Sequence of chain 1.A:
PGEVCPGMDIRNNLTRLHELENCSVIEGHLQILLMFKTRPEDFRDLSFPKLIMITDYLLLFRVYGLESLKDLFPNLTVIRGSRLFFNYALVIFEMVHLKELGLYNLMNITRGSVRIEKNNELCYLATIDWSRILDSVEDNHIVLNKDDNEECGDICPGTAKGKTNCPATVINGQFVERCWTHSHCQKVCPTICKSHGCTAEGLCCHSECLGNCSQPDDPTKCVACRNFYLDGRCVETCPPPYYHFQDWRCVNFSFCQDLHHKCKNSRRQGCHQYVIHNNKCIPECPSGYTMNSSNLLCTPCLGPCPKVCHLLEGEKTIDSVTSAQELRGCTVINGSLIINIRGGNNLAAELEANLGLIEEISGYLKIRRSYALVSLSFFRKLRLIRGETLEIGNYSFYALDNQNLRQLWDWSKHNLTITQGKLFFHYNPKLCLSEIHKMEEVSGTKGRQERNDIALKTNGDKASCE

This small molecule binds to this protein.
Small molecule (SMILES): CC(=O)N[C@H]1[C@H](O[C@H]2[C@H](O)[C@@H](NC(C)=O)CO[C@@H]2CO[C@@H]2O[C@@H](C)[C@@H](O)[C@@H](O)[C@@H]2O)O[C@H](CO)[C@@H](O[C@@H]2O[C@H](CO)[C@@H](O)[C@H](O)[C@@H]2O)[C@@H]1O

Binding-site contacts:
Ligand atom C6 contacts residue CYS253 of chain 1.A at 3.4 Å (hydrophobic).
Ligand atom C3 contacts residue TYR245 of chain 1.A at 4.0 Å (hydrophobic).
Ligand atom C5 contacts residue TYR245 of chain 1.A at 4.2 Å (hydrophobic).
Ligand atom O4 contacts residue ASP234 of chain 1.A at 2.6 Å (salt-bridge).
Ligand atom C5 contacts residue SO41 of chain 1.U at 4.1 Å.
Ligand atom N2 contacts residue ASN255 of chain 1.A at 2.9 Å (h-bond).
Ligand atom C3 contacts residue SO41 of chain 1.U at 3.2 Å.
Ligand atom N2 contacts residue SO41 of chain 1.U at 2.8 Å (h-bond).
Ligand atom O5 contacts residue ASN255 of chain 1.A at 2.4 Å (h-bond).
Ligand atom O6 contacts residue SO41 of chain 1.U at 3.0 Å (h-bond).
Ligand atom C8 contacts residue SER257 of chain 1.A at 4.1 Å.
Ligand atom O5 contacts residue SO41 of chain 1.U at 3.9 Å.
Ligand atom C1 contacts residue ASN255 of chain 1.A at 1.4 Å.
Ligand atom O7 contacts residue ASN255 of chain 1.A at 3.5 Å (h-bond).
Ligand atom C7 contacts residue SO41 of chain 1.U at 3.3 Å.
Ligand atom C3 contacts residue ASP234 of chain 1.A at 4.0 Å.
Ligand atom C7 contacts residue SER257 of chain 1.A at 4.4 Å.
Ligand atom O3 contacts residue ASP234 of chain 1.A at 3.3 Å (salt-bridge).
Ligand atom N2 contacts residue SER257 of chain 1.A at 4.1 Å.
Ligand atom O4 contacts residue LEU233 of chain 1.A at 3.8 Å.
Ligand atom O4 contacts residue TYR245 of chain 1.A at 4.5 Å.
Ligand atom C4 contacts residue ASN255 of chain 1.A at 4.2 Å.
Ligand atom C4 contacts residue ASP234 of chain 1.A at 3.6 Å.
Ligand atom O7 contacts residue SO41 of chain 1.U at 4.3 Å.
Ligand atom C1 contacts residue SO41 of chain 1.U at 4.4 Å.
Ligand atom C6 contacts residue TYR245 of chain 1.A at 3.9 Å (hydrophobic).
Ligand atom C8 contacts residue SO41 of chain 1.U at 3.3 Å.
Ligand atom C2 contacts residue SO41 of chain 1.U at 3.7 Å.
Ligand atom C6 contacts residue SO41 of chain 1.U at 3.2 Å.
Ligand atom O3 contacts residue SO41 of chain 1.U at 2.6 Å (h-bond).
Ligand atom C3 contacts residue ASN255 of chain 1.A at 3.7 Å.
Ligand atom C5 contacts residue ASN255 of chain 1.A at 3.6 Å.
Ligand atom O3 contacts residue TYR245 of chain 1.A at 4.2 Å.
Ligand atom C4 contacts residue TYR245 of chain 1.A at 3.5 Å (hydrophobic).
Ligand atom C6 contacts residue LEU233 of chain 1.A at 4.1 Å (hydrophobic).
Ligand atom C4 contacts residue LEU233 of chain 1.A at 4.4 Å (hydrophobic).
Ligand atom C7 contacts residue ASN255 of chain 1.A at 3.4 Å.
Ligand atom C2 contacts residue ASN255 of chain 1.A at 2.4 Å.